A protein and the small-molecule ligand that binds it are described below.
Small molecule (SMILES): CCCC[C@H](N[C@@H](CCc1ccccc1)C(=O)O)C(=O)N[C@@H](Cc1ccc(O)cc1)C(=O)O

Binding-site contacts:
Ligand atom O17 contacts residue ASP379 of chain 1.A at 3.6 Å.
Ligand atom C09 contacts residue TYR484 of chain 1.A at 3.6 Å (hydrophobic).
Ligand atom O20 contacts residue HIS477 of chain 1.A at 3.0 Å (h-bond).
Ligand atom N21 contacts residue HIS317 of chain 1.A at 3.1 Å (h-bond).
Ligand atom C18 contacts residue ASP379 of chain 1.A at 3.6 Å.
Ligand atom N21 contacts residue GLU348 of chain 1.A at 3.5 Å (salt-bridge).
Ligand atom C29 contacts residue BO31 of chain 1.J at 3.7 Å.
Ligand atom C12 contacts residue TYR487 of chain 1.A at 3.6 Å (hydrophobic).
Ligand atom C27 contacts residue BO31 of chain 1.J at 3.5 Å.
Ligand atom C05 contacts residue GLU348 of chain 1.A at 3.7 Å.
Ligand atom O25 contacts residue BO31 of chain 1.J at 3.0 Å (h-bond).
Ligand atom C22 contacts residue TYR487 of chain 1.A at 3.5 Å (hydrophobic).
Ligand atom O25 contacts residue HIS347 of chain 1.A at 3.4 Å (h-bond).
Ligand atom C12 contacts residue PHE421 of chain 1.A at 3.6 Å (hydrophobic).
Ligand atom C26 contacts residue ALA318 of chain 1.A at 3.2 Å (hydrophobic).
Ligand atom C01 contacts residue VAL344 of chain 1.A at 3.7 Å (hydrophobic).
Ligand atom C23 contacts residue ZN1 of chain 1.K at 2.6 Å.
Ligand atom O11 contacts residue GLN245 of chain 1.A at 3.5 Å (h-bond).
Ligand atom C22 contacts residue ALA318 of chain 1.A at 3.6 Å (hydrophobic).
Ligand atom N21 contacts residue ALA318 of chain 1.A at 2.9 Å (h-bond).
Ligand atom O10 contacts residue GLN245 of chain 1.A at 3.1 Å (h-bond).
Ligand atom C23 contacts residue GLU348 of chain 1.A at 3.7 Å.
Ligand atom O10 contacts residue HIS477 of chain 1.A at 3.5 Å.
Ligand atom O10 contacts residue LYS475 of chain 1.A at 2.8 Å (salt-bridge).
Ligand atom C12 contacts residue TYR484 of chain 1.A at 3.7 Å (hydrophobic).
Ligand atom O25 contacts residue GLU348 of chain 1.A at 2.7 Å (salt-bridge).
Ligand atom O25 contacts residue ZN1 of chain 1.K at 2.6 Å.
Ligand atom O24 contacts residue HIS347 of chain 1.A at 3.4 Å (h-bond).
Ligand atom O24 contacts residue TYR487 of chain 1.A at 2.7 Å (h-bond).
Ligand atom O24 contacts residue ZN1 of chain 1.K at 2.0 Å.
Ligand atom C09 contacts residue GLN245 of chain 1.A at 3.5 Å.
Ligand atom C23 contacts residue BO31 of chain 1.J at 3.7 Å.
Ligand atom O20 contacts residue HIS317 of chain 1.A at 2.8 Å (h-bond).
Ligand atom O24 contacts residue GLU375 of chain 1.A at 3.0 Å (salt-bridge).
Ligand atom O10 contacts residue TYR484 of chain 1.A at 2.6 Å (h-bond).
Ligand atom O24 contacts residue HIS351 of chain 1.A at 3.6 Å.
Ligand atom O25 contacts residue HIS351 of chain 1.A at 3.4 Å (h-bond).
Ligand atom C06 contacts residue HIS317 of chain 1.A at 3.5 Å.
Ligand atom C02 contacts residue HIS347 of chain 1.A at 3.6 Å.
Ligand atom C23 contacts residue TYR487 of chain 1.A at 3.5 Å (hydrophobic).

Sequence of chain 1.A:
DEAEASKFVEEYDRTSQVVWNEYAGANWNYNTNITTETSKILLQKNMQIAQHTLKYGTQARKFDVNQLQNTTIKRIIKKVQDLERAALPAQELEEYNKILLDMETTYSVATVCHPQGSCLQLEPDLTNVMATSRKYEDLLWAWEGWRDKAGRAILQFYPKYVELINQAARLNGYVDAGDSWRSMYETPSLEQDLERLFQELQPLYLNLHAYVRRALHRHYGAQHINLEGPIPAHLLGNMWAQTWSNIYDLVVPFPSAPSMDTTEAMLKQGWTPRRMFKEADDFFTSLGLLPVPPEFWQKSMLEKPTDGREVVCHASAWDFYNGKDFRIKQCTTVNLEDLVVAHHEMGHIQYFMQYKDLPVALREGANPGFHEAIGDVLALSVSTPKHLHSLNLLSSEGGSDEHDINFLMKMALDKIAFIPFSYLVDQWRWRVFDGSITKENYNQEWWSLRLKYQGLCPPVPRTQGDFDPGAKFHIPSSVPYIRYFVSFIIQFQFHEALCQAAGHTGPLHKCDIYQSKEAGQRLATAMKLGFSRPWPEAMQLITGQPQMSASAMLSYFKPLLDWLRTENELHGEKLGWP